A protein and the small-molecule ligand that binds it are described below.
Small molecule (SMILES): CC(=O)N[C@@H]1[C@@H](O)[C@H](O)[C@@H](CO)O[C@H]1O

Sequence of chain 1.A:
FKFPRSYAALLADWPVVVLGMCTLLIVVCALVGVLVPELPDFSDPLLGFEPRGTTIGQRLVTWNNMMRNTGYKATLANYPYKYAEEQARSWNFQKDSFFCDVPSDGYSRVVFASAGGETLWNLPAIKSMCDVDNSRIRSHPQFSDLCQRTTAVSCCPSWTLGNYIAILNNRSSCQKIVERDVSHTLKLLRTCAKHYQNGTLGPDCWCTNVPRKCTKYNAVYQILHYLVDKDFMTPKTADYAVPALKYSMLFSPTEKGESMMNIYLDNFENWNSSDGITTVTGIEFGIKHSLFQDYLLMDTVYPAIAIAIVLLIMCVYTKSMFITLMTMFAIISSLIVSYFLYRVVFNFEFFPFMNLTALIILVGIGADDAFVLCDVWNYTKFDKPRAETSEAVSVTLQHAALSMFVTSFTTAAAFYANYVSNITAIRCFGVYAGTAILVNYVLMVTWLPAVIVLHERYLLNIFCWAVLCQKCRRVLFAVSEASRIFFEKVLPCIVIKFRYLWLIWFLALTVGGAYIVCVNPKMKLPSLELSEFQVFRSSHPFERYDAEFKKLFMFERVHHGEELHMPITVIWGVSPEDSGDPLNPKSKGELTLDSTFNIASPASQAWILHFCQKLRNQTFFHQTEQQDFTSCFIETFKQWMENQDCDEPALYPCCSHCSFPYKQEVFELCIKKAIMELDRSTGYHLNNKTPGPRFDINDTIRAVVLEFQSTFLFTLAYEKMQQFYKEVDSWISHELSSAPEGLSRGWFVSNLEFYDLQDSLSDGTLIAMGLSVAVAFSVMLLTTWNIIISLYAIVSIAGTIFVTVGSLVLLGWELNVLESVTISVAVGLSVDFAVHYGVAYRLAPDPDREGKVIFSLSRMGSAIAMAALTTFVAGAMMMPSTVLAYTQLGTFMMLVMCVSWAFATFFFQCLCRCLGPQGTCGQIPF

Binding-site contacts:
Ligand atom O7 contacts residue LYS662 of chain 1.A at 4.2 Å.
Ligand atom C7 contacts residue GLN661 of chain 1.A at 4.5 Å.
Ligand atom C7 contacts residue LYS662 of chain 1.A at 4.5 Å.
Ligand atom O7 contacts residue ASN665 of chain 1.A at 3.1 Å (h-bond).
Ligand atom C2 contacts residue ASN665 of chain 1.A at 2.5 Å.
Ligand atom C7 contacts residue ASN665 of chain 1.A at 3.3 Å.
Ligand atom C5 contacts residue ASN665 of chain 1.A at 3.7 Å.
Ligand atom O5 contacts residue ASN665 of chain 1.A at 2.3 Å (h-bond).
Ligand atom C8 contacts residue LYS662 of chain 1.A at 3.9 Å.
Ligand atom C1 contacts residue ASN665 of chain 1.A at 1.4 Å.
Ligand atom N2 contacts residue ASN665 of chain 1.A at 3.0 Å (h-bond).
Ligand atom C4 contacts residue ASN665 of chain 1.A at 4.2 Å.
Ligand atom C8 contacts residue HIS658 of chain 1.A at 4.1 Å.
Ligand atom C8 contacts residue GLN661 of chain 1.A at 4.0 Å.
Ligand atom C3 contacts residue ASN665 of chain 1.A at 3.8 Å.